Binding-site contacts:
Ligand atom C8 contacts residue ASN485 of chain 1.B at 4.2 Å.
Ligand atom O7 contacts residue ASN485 of chain 1.B at 3.7 Å.
Ligand atom C5 contacts residue SER463 of chain 1.B at 4.0 Å.
Ligand atom C7 contacts residue ASP510 of chain 1.B at 3.7 Å.
Ligand atom O6 contacts residue SER463 of chain 1.B at 3.4 Å (h-bond).
Ligand atom C1 contacts residue ASP461 of chain 1.B at 4.0 Å.
Ligand atom O7 contacts residue ILE449 of chain 1.B at 3.7 Å.
Ligand atom C3 contacts residue ASP510 of chain 1.B at 4.2 Å.
Ligand atom O7 contacts residue LYS450 of chain 1.B at 3.0 Å (salt-bridge).
Ligand atom C7 contacts residue ASN485 of chain 1.B at 3.4 Å.
Ligand atom O3 contacts residue LYS450 of chain 1.B at 4.4 Å.
Ligand atom C1 contacts residue ASN485 of chain 1.B at 1.4 Å.
Ligand atom O6 contacts residue SER400 of chain 1.B at 4.0 Å.
Ligand atom O5 contacts residue SER463 of chain 1.B at 3.2 Å (h-bond).
Ligand atom C8 contacts residue LEU464 of chain 1.B at 4.2 Å (hydrophobic).
Ligand atom C6 contacts residue LEU464 of chain 1.B at 4.0 Å (hydrophobic).
Ligand atom C7 contacts residue LYS450 of chain 1.B at 4.0 Å.
Ligand atom O7 contacts residue ASP461 of chain 1.B at 4.3 Å.
Ligand atom O5 contacts residue ASP461 of chain 1.B at 4.0 Å.
Ligand atom C2 contacts residue ASP461 of chain 1.B at 4.3 Å.
Ligand atom C8 contacts residue LYS450 of chain 1.B at 4.1 Å.
Ligand atom C1 contacts residue SER463 of chain 1.B at 4.2 Å.
Ligand atom N2 contacts residue ASN485 of chain 1.B at 2.9 Å (h-bond).
Ligand atom C5 contacts residue SER487 of chain 1.B at 4.1 Å.
Ligand atom C2 contacts residue ASN485 of chain 1.B at 2.4 Å.
Ligand atom C4 contacts residue ASN485 of chain 1.B at 4.2 Å.
Ligand atom C1 contacts residue ASP510 of chain 1.B at 3.8 Å.
Ligand atom C3 contacts residue ASN485 of chain 1.B at 3.8 Å.
Ligand atom C6 contacts residue SER463 of chain 1.B at 3.6 Å.
Ligand atom C2 contacts residue ASP510 of chain 1.B at 3.8 Å.
Ligand atom C8 contacts residue TYR508 of chain 1.B at 3.7 Å (hydrophobic).
Ligand atom N2 contacts residue ASP510 of chain 1.B at 2.9 Å (salt-bridge).
Ligand atom O6 contacts residue LEU464 of chain 1.B at 3.8 Å.
Ligand atom O5 contacts residue ASN485 of chain 1.B at 2.3 Å (h-bond).
Ligand atom C6 contacts residue SER487 of chain 1.B at 4.5 Å.
Ligand atom C1 contacts residue SER487 of chain 1.B at 4.0 Å.
Ligand atom C5 contacts residue ASN485 of chain 1.B at 3.6 Å.
Ligand atom O5 contacts residue SER487 of chain 1.B at 4.0 Å.
Ligand atom C8 contacts residue ASP510 of chain 1.B at 3.5 Å.
Ligand atom C8 contacts residue CYS453 of chain 1.B at 3.8 Å (hydrophobic).

A small-molecule ligand and the protein it binds are described below.
Small molecule (SMILES): CC(=O)N[C@H]1[C@H](O[C@H]2[C@H](O)[C@@H](NC(C)=O)CO[C@@H]2CO)O[C@H](CO)[C@@H](O[C@@H]2O[C@H](CO)[C@@H](O)[C@H](O)[C@@H]2O)[C@@H]1O

Sequence of chain 1.B:
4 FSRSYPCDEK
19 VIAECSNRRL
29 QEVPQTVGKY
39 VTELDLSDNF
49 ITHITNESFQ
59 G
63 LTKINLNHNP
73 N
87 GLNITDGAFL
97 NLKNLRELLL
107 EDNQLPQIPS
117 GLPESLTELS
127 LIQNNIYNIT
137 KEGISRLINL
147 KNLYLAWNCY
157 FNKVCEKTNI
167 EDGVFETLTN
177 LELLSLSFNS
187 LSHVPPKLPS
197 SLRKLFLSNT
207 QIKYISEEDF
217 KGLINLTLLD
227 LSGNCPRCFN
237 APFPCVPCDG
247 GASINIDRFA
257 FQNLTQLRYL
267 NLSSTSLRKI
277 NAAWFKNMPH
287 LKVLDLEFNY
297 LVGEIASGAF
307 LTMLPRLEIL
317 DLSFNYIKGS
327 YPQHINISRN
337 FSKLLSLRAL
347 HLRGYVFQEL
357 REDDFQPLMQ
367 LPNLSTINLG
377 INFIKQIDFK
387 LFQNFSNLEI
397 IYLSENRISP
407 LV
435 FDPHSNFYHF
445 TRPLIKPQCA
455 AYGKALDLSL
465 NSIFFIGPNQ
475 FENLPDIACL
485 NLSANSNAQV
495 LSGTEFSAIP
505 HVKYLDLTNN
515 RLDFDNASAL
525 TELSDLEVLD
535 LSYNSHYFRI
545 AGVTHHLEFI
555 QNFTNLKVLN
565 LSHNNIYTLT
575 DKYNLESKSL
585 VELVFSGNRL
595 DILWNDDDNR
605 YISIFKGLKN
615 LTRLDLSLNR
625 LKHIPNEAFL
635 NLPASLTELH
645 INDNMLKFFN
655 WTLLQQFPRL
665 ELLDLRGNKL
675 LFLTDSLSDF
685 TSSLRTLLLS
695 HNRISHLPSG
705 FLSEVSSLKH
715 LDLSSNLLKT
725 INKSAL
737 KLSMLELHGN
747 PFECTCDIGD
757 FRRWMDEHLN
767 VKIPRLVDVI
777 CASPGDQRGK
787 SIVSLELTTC